Binding-site contacts:
Ligand atom C2 contacts residue PHE439 of chain 1.F at 3.6 Å (hydrophobic).
Ligand atom C6 contacts residue PHE344 of chain 1.F at 3.2 Å (hydrophobic).
Ligand atom C8 contacts residue ALA509 of chain 1.F at 3.5 Å (hydrophobic).
Ligand atom N9 contacts residue PHE344 of chain 1.F at 3.4 Å.
Ligand atom O6 contacts residue PHE439 of chain 1.F at 3.5 Å.
Ligand atom N1 contacts residue PHE439 of chain 1.F at 3.8 Å.
Ligand atom N7 contacts residue PHE344 of chain 1.F at 3.3 Å.
Ligand atom C6 contacts residue ARG310 of chain 1.F at 3.9 Å.
Ligand atom N1 contacts residue THR440 of chain 1.F at 3.2 Å (h-bond).
Ligand atom C5 contacts residue PHE344 of chain 1.F at 3.2 Å (hydrophobic).
Ligand atom C6 contacts residue PHE439 of chain 1.F at 3.8 Å (hydrophobic).
Ligand atom C5 contacts residue ALA509 of chain 1.F at 4.0 Å (hydrophobic).
Ligand atom C6 contacts residue THR440 of chain 1.F at 3.7 Å.
Ligand atom O2 contacts residue SER306 of chain 1.F at 3.9 Å.
Ligand atom N7 contacts residue MOM1 of chain 1.W at 3.8 Å.
Ligand atom C4 contacts residue GLU232 of chain 1.F at 3.4 Å.
Ligand atom C2 contacts residue LEU444 of chain 1.F at 4.1 Å (hydrophobic).
Ligand atom C8 contacts residue GLU232 of chain 1.F at 3.9 Å.
Ligand atom N3 contacts residue PHE344 of chain 1.F at 3.3 Å.
Ligand atom N1 contacts residue PHE344 of chain 1.F at 3.6 Å.
Ligand atom C4 contacts residue PHE344 of chain 1.F at 3.2 Å (hydrophobic).
Ligand atom C4 contacts residue PHE439 of chain 1.F at 3.8 Å (hydrophobic).
Ligand atom N7 contacts residue ALA509 of chain 1.F at 3.6 Å.
Ligand atom O6 contacts residue PHE344 of chain 1.F at 3.8 Å.
Ligand atom C8 contacts residue MOM1 of chain 1.W at 2.7 Å.
Ligand atom O6 contacts residue ARG310 of chain 1.F at 2.8 Å (salt-bridge).
Ligand atom O6 contacts residue SER438 of chain 1.F at 3.9 Å.
Ligand atom N9 contacts residue GLU232 of chain 1.F at 3.1 Å (salt-bridge).
Ligand atom N9 contacts residue ALA508 of chain 1.F at 3.9 Å.
Ligand atom N3 contacts residue PHE439 of chain 1.F at 3.6 Å.
Ligand atom C5 contacts residue PHE439 of chain 1.F at 4.0 Å (hydrophobic).
Ligand atom O2 contacts residue LEU444 of chain 1.F at 3.5 Å.
Ligand atom C2 contacts residue PHE344 of chain 1.F at 3.7 Å (hydrophobic).
Ligand atom C8 contacts residue PHE344 of chain 1.F at 3.4 Å (hydrophobic).
Ligand atom N7 contacts residue ARG310 of chain 1.F at 4.0 Å.
Ligand atom N9 contacts residue MOM1 of chain 1.W at 3.5 Å (h-bond).
Ligand atom O2 contacts residue PHE439 of chain 1.F at 4.1 Å.
Ligand atom O6 contacts residue THR440 of chain 1.F at 3.1 Å (h-bond).
Ligand atom N1 contacts residue SER306 of chain 1.F at 4.1 Å.
Ligand atom N3 contacts residue GLU232 of chain 1.F at 3.2 Å (salt-bridge).

Sequence of chain 1.F:
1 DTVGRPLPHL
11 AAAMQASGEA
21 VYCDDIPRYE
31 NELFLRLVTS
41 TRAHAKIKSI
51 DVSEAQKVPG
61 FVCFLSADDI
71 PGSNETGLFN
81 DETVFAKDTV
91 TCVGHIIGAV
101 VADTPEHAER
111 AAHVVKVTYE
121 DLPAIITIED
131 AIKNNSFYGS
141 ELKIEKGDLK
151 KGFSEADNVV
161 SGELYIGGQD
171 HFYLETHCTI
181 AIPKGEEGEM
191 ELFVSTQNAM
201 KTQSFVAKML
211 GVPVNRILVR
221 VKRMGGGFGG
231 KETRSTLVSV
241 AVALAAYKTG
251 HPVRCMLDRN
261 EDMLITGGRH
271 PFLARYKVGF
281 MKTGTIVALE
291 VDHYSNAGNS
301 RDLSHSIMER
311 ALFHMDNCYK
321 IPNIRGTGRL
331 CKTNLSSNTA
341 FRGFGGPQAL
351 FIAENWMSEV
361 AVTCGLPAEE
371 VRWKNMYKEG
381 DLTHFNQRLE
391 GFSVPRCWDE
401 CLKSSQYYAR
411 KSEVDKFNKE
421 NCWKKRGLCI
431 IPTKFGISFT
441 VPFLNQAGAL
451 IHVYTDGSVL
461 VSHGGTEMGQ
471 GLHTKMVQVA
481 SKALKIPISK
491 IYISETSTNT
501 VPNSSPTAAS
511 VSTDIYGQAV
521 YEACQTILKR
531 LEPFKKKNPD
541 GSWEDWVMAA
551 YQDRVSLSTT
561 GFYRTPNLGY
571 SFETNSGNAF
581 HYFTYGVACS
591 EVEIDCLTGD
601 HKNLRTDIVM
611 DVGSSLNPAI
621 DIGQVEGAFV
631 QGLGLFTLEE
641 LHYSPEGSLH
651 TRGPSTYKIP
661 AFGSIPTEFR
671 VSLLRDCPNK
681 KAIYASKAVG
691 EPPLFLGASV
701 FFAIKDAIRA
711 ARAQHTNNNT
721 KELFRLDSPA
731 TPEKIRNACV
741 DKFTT

This protein binds this small molecule.
Small molecule (SMILES): O=c1[nH]c(=O)c2nc[nH]c2[nH]1